A small-molecule ligand and the protein it binds are described below.
Small molecule (SMILES): O=P(O)(O)OC[C@H]1O[C@](O)(COP(=O)(O)O)[C@@H](O)[C@@H]1O

Sequence of chain 1.D:
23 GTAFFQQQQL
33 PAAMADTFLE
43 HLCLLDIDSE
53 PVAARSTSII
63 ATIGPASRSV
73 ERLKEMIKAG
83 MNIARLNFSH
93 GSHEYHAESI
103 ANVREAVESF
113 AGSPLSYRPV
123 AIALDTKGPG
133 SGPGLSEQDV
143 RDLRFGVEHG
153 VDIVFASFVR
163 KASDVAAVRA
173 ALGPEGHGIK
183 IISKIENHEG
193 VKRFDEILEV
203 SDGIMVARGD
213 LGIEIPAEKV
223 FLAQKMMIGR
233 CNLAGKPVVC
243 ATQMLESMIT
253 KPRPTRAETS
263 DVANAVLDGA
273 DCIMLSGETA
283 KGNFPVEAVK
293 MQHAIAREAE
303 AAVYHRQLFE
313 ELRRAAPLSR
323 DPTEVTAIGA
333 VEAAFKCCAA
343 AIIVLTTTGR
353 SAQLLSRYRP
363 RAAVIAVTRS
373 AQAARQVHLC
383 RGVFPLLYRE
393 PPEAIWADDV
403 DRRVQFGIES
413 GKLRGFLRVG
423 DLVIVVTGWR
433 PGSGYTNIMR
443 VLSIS

Binding-site contacts:
Ligand atom P2 contacts residue THR349 of chain 1.D at 3.7 Å.
Ligand atom P2 contacts residue THR348 of chain 1.D at 3.6 Å.
Ligand atom O3P contacts residue TRP398 of chain 1.D at 2.7 Å (h-bond).
Ligand atom C3 contacts residue ARG432 of chain 1.D at 3.2 Å.
Ligand atom O3 contacts residue TRP398 of chain 1.D at 3.6 Å.
Ligand atom C1 contacts residue ARG405 of chain 1.D at 3.8 Å.
Ligand atom O6P contacts residue THR348 of chain 1.D at 2.6 Å (h-bond).
Ligand atom O3 contacts residue ARG432 of chain 1.D at 2.7 Å (salt-bridge).
Ligand atom O4P contacts residue THR350 of chain 1.D at 2.7 Å (h-bond).
Ligand atom O6 contacts residue THR348 of chain 1.D at 3.6 Å.
Ligand atom O4P contacts residue THR349 of chain 1.D at 3.3 Å (h-bond).
Ligand atom O3P contacts residue ARG405 of chain 1.D at 2.9 Å (salt-bridge).
Ligand atom O4P contacts residue THR348 of chain 1.D at 3.6 Å.
Ligand atom P1 contacts residue ARG405 of chain 1.D at 3.7 Å.
Ligand atom P2 contacts residue SER353 of chain 1.D at 3.6 Å.
Ligand atom O3 contacts residue GLY430 of chain 1.D at 3.2 Å.
Ligand atom O1P contacts residue PRO433 of chain 1.D at 3.5 Å.
Ligand atom O1P contacts residue GLY434 of chain 1.D at 2.8 Å (h-bond).
Ligand atom O4 contacts residue GLY434 of chain 1.D at 2.6 Å (h-bond).
Ligand atom O5P contacts residue SER435 of chain 1.D at 3.2 Å (h-bond).
Ligand atom O5P contacts residue GLY436 of chain 1.D at 2.8 Å (h-bond).
Ligand atom O4P contacts residue SER435 of chain 1.D at 3.0 Å (h-bond).
Ligand atom O5 contacts residue LEU347 of chain 1.D at 3.8 Å.
Ligand atom C5 contacts residue GLY434 of chain 1.D at 3.4 Å.
Ligand atom O2P contacts residue ARG405 of chain 1.D at 2.7 Å (salt-bridge).
Ligand atom P2 contacts residue SER435 of chain 1.D at 3.6 Å.
Ligand atom O4 contacts residue GLY436 of chain 1.D at 3.7 Å.
Ligand atom O5P contacts residue SER353 of chain 1.D at 3.6 Å.
Ligand atom O4 contacts residue TYR437 of chain 1.D at 2.9 Å (h-bond).
Ligand atom O2 contacts residue LEU347 of chain 1.D at 3.5 Å.
Ligand atom O6P contacts residue SER353 of chain 1.D at 2.5 Å (h-bond).
Ligand atom O4 contacts residue THR438 of chain 1.D at 3.5 Å (h-bond).
Ligand atom C4 contacts residue GLY434 of chain 1.D at 3.3 Å.
Ligand atom C6 contacts residue SER353 of chain 1.D at 3.7 Å.
Ligand atom C6 contacts residue THR438 of chain 1.D at 3.4 Å.
Ligand atom C6 contacts residue LEU347 of chain 1.D at 3.7 Å (hydrophobic).
Ligand atom C3 contacts residue GLY434 of chain 1.D at 3.5 Å.
Ligand atom O1 contacts residue GLY434 of chain 1.D at 3.7 Å.
Ligand atom O6 contacts residue THR349 of chain 1.D at 3.0 Å (h-bond).
Ligand atom O2 contacts residue GLY430 of chain 1.D at 3.6 Å.